The protein below binds the small molecule below.
Small molecule (SMILES): NS(=O)(=O)c1nc2ccc(O)cc2s1

Sequence of chain 1.A:
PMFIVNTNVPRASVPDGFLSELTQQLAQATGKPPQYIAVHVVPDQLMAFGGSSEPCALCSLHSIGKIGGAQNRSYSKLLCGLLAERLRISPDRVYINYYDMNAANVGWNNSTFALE

Binding-site contacts:
Ligand atom C3 contacts residue HIS62 of chain 1.A at 3.7 Å.
Ligand atom S8 contacts residue TYR36 of chain 1.A at 4.0 Å.
Ligand atom N10 contacts residue HIS62 of chain 1.A at 4.0 Å.
Ligand atom O1 contacts residue MET2 of chain 1.A at 3.2 Å.
Ligand atom C4 contacts residue HIS62 of chain 1.A at 3.6 Å.
Ligand atom C4 contacts residue VAL106 of chain 1.A at 4.0 Å (hydrophobic).
Ligand atom N14 contacts residue ILE64 of chain 1.A at 3.6 Å (h-bond).
Ligand atom C2 contacts residue VAL106 of chain 1.A at 3.5 Å (hydrophobic).
Ligand atom C3 contacts residue VAL106 of chain 1.A at 3.8 Å (hydrophobic).
Ligand atom C4 contacts residue SER63 of chain 1.A at 3.7 Å.
Ligand atom O12 contacts residue PRO1 of chain 1.A at 4.0 Å.
Ligand atom C5 contacts residue ILE64 of chain 1.A at 3.8 Å (hydrophobic).
Ligand atom S11 contacts residue PRO1 of chain 1.A at 3.8 Å.
Ligand atom C5 contacts residue SER63 of chain 1.A at 3.9 Å.
Ligand atom O13 contacts residue PRO1 of chain 1.A at 2.9 Å (h-bond).
Ligand atom N10 contacts residue PRO1 of chain 1.A at 4.1 Å.
Ligand atom C2 contacts residue ASN97 of chain 1.C at 3.3 Å.
Ligand atom O12 contacts residue LYS32 of chain 1.A at 3.7 Å.
Ligand atom C9 contacts residue PRO1 of chain 1.A at 3.9 Å (hydrophobic).
Ligand atom O1 contacts residue ASN97 of chain 1.C at 2.6 Å (h-bond).
Ligand atom N10 contacts residue ILE64 of chain 1.A at 3.1 Å (h-bond).
Ligand atom S11 contacts residue SO41 of chain 1.E at 4.1 Å.
Ligand atom O1 contacts residue VAL106 of chain 1.A at 3.7 Å.
Ligand atom N10 contacts residue SER63 of chain 1.A at 3.4 Å.
Ligand atom O12 contacts residue TYR36 of chain 1.A at 3.5 Å.
Ligand atom O13 contacts residue LYS32 of chain 1.A at 3.1 Å.
Ligand atom O1 contacts residue TYR95 of chain 1.C at 3.6 Å.
Ligand atom C5 contacts residue HIS62 of chain 1.A at 3.8 Å.
Ligand atom O13 contacts residue SER63 of chain 1.A at 3.1 Å (h-bond).
Ligand atom S11 contacts residue LYS32 of chain 1.A at 3.8 Å.
Ligand atom C7 contacts residue VAL106 of chain 1.A at 3.7 Å (hydrophobic).
Ligand atom C9 contacts residue ILE64 of chain 1.A at 4.0 Å (hydrophobic).
Ligand atom S11 contacts residue SER63 of chain 1.A at 4.1 Å.
Ligand atom O12 contacts residue SO41 of chain 1.E at 3.9 Å.
Ligand atom N14 contacts residue LYS32 of chain 1.A at 3.8 Å.
Ligand atom C3 contacts residue ASN97 of chain 1.C at 3.2 Å.
Ligand atom S8 contacts residue TYR95 of chain 1.C at 3.5 Å (h-bond).
Ligand atom N14 contacts residue SO41 of chain 1.E at 2.8 Å (h-bond).
Ligand atom C7 contacts residue TYR95 of chain 1.C at 3.6 Å (hydrophobic).
Ligand atom C4 contacts residue ILE64 of chain 1.A at 3.9 Å (hydrophobic).

Sequence of chain 1.C:
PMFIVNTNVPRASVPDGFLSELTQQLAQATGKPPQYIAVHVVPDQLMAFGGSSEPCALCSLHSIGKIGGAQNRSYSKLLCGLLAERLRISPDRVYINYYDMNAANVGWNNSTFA